Binding-site contacts:
Ligand atom C5 contacts residue TYR28 of chain 11.A at 3.5 Å (hydrophobic).
Ligand atom C8 contacts residue SER27 of chain 14.A at 3.3 Å.
Ligand atom O1 contacts residue IP01 of chain 14.J at 2.0 Å (h-bond).
Ligand atom C3 contacts residue LEU24 of chain 14.A at 4.5 Å (hydrophobic).
Ligand atom C3 contacts residue IP01 of chain 14.J at 1.3 Å.
Ligand atom C9 contacts residue IP01 of chain 14.J at 0.6 Å.
Ligand atom C7 contacts residue IP01 of chain 14.J at 1.1 Å.
Ligand atom C4 contacts residue LEU24 of chain 14.A at 4.2 Å (hydrophobic).
Ligand atom C6 contacts residue SER27 of chain 11.A at 3.6 Å.
Ligand atom C7 contacts residue LEU24 of chain 11.A at 4.2 Å (hydrophobic).
Ligand atom C3 contacts residue LEU81 of chain 11.A at 3.8 Å (hydrophobic).
Ligand atom C8 contacts residue TYR28 of chain 14.A at 3.8 Å (hydrophobic).
Ligand atom C4 contacts residue LEU81 of chain 11.A at 4.0 Å (hydrophobic).
Ligand atom C8 contacts residue LEU24 of chain 14.A at 4.0 Å (hydrophobic).
Ligand atom O1 contacts residue ARG59 of chain 14.A at 4.0 Å.
Ligand atom C9 contacts residue LEU24 of chain 11.A at 3.7 Å (hydrophobic).
Ligand atom C6 contacts residue TYR28 of chain 11.A at 4.2 Å (hydrophobic).
Ligand atom C2 contacts residue IP01 of chain 14.J at 0.2 Å.
Ligand atom C1 contacts residue SER27 of chain 11.A at 4.0 Å.
Ligand atom C4 contacts residue TYR28 of chain 11.A at 3.6 Å (hydrophobic).
Ligand atom C5 contacts residue SER27 of chain 11.A at 4.4 Å.
Ligand atom O1 contacts residue SER27 of chain 11.A at 3.8 Å.
Ligand atom C5 contacts residue LEU24 of chain 14.A at 4.4 Å (hydrophobic).
Ligand atom C3 contacts residue LEU81 of chain 14.A at 3.5 Å (hydrophobic).
Ligand atom C8 contacts residue IP01 of chain 14.J at 1.0 Å.
Ligand atom C4 contacts residue IP01 of chain 14.J at 0.6 Å.
Ligand atom C9 contacts residue TYR28 of chain 14.A at 3.7 Å (hydrophobic).
Ligand atom C4 contacts residue LEU81 of chain 14.A at 3.8 Å (hydrophobic).
Ligand atom C5 contacts residue IP01 of chain 14.J at 1.2 Å.
Ligand atom C9 contacts residue LEU81 of chain 11.A at 4.1 Å (hydrophobic).
Ligand atom O1 contacts residue ARG59 of chain 11.A at 3.3 Å.
Ligand atom C1 contacts residue IP01 of chain 14.J at 1.1 Å.
Ligand atom C5 contacts residue LEU31 of chain 11.A at 4.1 Å (hydrophobic).
Ligand atom C6 contacts residue IP01 of chain 14.J at 1.0 Å.

A small-molecule ligand and the protein it binds are described below.
Small molecule (SMILES): CC(C)c1ccccc1O

Sequence of chain 11.A:
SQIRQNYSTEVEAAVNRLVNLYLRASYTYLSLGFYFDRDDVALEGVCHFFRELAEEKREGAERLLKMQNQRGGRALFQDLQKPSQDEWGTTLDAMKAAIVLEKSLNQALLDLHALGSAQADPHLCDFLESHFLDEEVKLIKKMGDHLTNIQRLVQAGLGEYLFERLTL

Sequence of chain 14.A:
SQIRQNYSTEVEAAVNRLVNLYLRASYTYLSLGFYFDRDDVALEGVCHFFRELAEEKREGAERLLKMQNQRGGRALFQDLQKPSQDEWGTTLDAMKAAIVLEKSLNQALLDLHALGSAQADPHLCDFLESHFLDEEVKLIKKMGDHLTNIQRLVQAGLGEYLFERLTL